This small molecule binds to this protein.
Small molecule (SMILES): c1ccc2[nH]ccc2c1

Binding-site contacts:
Ligand atom C8 contacts residue ALA279 of chain 1.F at 3.8 Å (hydrophobic).
Ligand atom C3 contacts residue PHE278 of chain 1.F at 3.7 Å (hydrophobic).
Ligand atom N1 contacts residue ALA95 of chain 1.F at 4.0 Å.
Ligand atom C2 contacts residue ASN275 of chain 1.F at 3.2 Å.
Ligand atom C2 contacts residue IND1 of chain 1.X at 3.1 Å.
Ligand atom C9 contacts residue IND1 of chain 1.X at 1.0 Å.
Ligand atom C9 contacts residue ALA279 of chain 1.F at 4.1 Å (hydrophobic).
Ligand atom C6 contacts residue IND1 of chain 1.X at 1.0 Å.
Ligand atom C8 contacts residue IND1 of chain 1.X at 1.5 Å.
Ligand atom C5 contacts residue IND1 of chain 1.X at 0.5 Å.
Ligand atom C2 contacts residue PHE89 of chain 1.F at 4.5 Å (hydrophobic).
Ligand atom C9 contacts residue PHE96 of chain 1.F at 4.2 Å (hydrophobic).
Ligand atom C2 contacts residue PHE96 of chain 1.F at 3.7 Å (hydrophobic).
Ligand atom C8 contacts residue PHE96 of chain 1.F at 3.9 Å (hydrophobic).
Ligand atom N1 contacts residue IND1 of chain 1.X at 2.8 Å.
Ligand atom C5 contacts residue ALA279 of chain 1.F at 4.1 Å (hydrophobic).
Ligand atom N1 contacts residue PHE96 of chain 1.F at 3.8 Å.
Ligand atom C4 contacts residue IND1 of chain 1.X at 0.8 Å.
Ligand atom C8 contacts residue ASN275 of chain 1.F at 4.2 Å.
Ligand atom C4 contacts residue ALA279 of chain 1.F at 4.2 Å (hydrophobic).
Ligand atom C3 contacts residue IND1 of chain 1.X at 2.0 Å.
Ligand atom C3 contacts residue PHE85 of chain 1.F at 3.9 Å (hydrophobic).
Ligand atom C7 contacts residue IND1 of chain 1.X at 0.6 Å.
Ligand atom C6 contacts residue ALA279 of chain 1.F at 3.7 Å (hydrophobic).
Ligand atom C7 contacts residue HEM1 of chain 1.V at 4.2 Å.
Ligand atom C6 contacts residue HEM1 of chain 1.V at 4.3 Å.
Ligand atom C8 contacts residue ALA95 of chain 1.F at 4.4 Å (hydrophobic).
Ligand atom C2 contacts residue PHE278 of chain 1.F at 4.1 Å (hydrophobic).
Ligand atom C7 contacts residue ALA95 of chain 1.F at 4.4 Å (hydrophobic).
Ligand atom N1 contacts residue ALA279 of chain 1.F at 4.4 Å.
Ligand atom N1 contacts residue ASN275 of chain 1.F at 3.1 Å (h-bond).
Ligand atom C7 contacts residue ALA279 of chain 1.F at 3.6 Å (hydrophobic).
Ligand atom C3 contacts residue PHE96 of chain 1.F at 4.1 Å (hydrophobic).

Sequence of chain 1.F:
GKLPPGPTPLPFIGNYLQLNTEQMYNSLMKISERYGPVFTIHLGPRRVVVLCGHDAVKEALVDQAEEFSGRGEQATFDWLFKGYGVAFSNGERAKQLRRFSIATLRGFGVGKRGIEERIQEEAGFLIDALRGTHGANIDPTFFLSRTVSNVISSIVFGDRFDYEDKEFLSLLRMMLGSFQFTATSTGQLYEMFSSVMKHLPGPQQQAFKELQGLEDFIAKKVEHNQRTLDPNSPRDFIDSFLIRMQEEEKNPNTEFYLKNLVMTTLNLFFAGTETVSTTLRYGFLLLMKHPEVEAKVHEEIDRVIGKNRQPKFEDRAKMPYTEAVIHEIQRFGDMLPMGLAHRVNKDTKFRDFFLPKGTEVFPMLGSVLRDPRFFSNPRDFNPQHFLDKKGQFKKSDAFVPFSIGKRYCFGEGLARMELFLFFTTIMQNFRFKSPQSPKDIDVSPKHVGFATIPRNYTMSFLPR